Sequence of chain 1.S:
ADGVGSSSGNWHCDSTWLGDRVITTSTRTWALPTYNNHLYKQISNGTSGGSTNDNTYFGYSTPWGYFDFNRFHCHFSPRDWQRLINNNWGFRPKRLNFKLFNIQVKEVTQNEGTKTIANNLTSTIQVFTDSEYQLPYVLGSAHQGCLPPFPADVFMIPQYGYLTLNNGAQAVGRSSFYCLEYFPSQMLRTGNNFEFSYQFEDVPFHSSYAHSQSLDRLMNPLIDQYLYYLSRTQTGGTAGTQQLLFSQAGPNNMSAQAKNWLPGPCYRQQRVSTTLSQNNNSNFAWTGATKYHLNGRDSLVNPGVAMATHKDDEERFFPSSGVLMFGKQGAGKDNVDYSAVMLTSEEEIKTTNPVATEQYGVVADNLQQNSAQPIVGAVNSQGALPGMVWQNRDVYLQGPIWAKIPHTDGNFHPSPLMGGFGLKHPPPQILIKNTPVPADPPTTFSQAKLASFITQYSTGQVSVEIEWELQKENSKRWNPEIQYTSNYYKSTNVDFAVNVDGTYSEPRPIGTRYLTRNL

This protein binds this small molecule.
Small molecule (SMILES): Nc1ccn([C@H]2C[C@H](O)[C@@H](COP(=O)(O)O)O2)c(=O)n1

Binding-site contacts:
Ligand atom N3 contacts residue ASP202 of chain 1.S at 4.2 Å.
Ligand atom N4 contacts residue PRO204 of chain 1.S at 4.2 Å.
Ligand atom C5' contacts residue PRO204 of chain 1.S at 4.5 Å (hydrophobic).
Ligand atom C4 contacts residue VAL203 of chain 1.S at 4.1 Å (hydrophobic).
Ligand atom N4 contacts residue ASP202 of chain 1.S at 2.4 Å (salt-bridge).
Ligand atom O3' contacts residue DA1 of chain 1.TC at 1.6 Å.
Ligand atom N3 contacts residue PRO204 of chain 1.S at 4.0 Å.
Ligand atom N4 contacts residue VAL203 of chain 1.S at 3.4 Å (h-bond).
Ligand atom C2' contacts residue DA1 of chain 1.TC at 2.9 Å.
Ligand atom C3' contacts residue DA1 of chain 1.TC at 2.6 Å.
Ligand atom C5 contacts residue PRO204 of chain 1.S at 3.6 Å (hydrophobic).
Ligand atom C2' contacts residue PRO204 of chain 1.S at 4.0 Å (hydrophobic).
Ligand atom C5 contacts residue VAL203 of chain 1.S at 3.8 Å (hydrophobic).
Ligand atom C1' contacts residue DA1 of chain 1.TC at 3.9 Å.
Ligand atom C2 contacts residue PRO204 of chain 1.S at 4.3 Å (hydrophobic).
Ligand atom C4 contacts residue ASP202 of chain 1.S at 3.0 Å.
Ligand atom C5 contacts residue ASP202 of chain 1.S at 3.1 Å.
Ligand atom C4 contacts residue PRO204 of chain 1.S at 3.8 Å (hydrophobic).
Ligand atom C4' contacts residue DA1 of chain 1.TC at 4.0 Å.
Ligand atom C2 contacts residue DA1 of chain 1.TC at 4.2 Å.
Ligand atom C6 contacts residue PRO204 of chain 1.S at 3.9 Å (hydrophobic).
Ligand atom O2 contacts residue DA1 of chain 1.TC at 3.4 Å (h-bond).
Ligand atom C6 contacts residue ASP202 of chain 1.S at 4.3 Å.
Ligand atom N1 contacts residue PRO204 of chain 1.S at 4.2 Å.